Sequence of chain 1.A:
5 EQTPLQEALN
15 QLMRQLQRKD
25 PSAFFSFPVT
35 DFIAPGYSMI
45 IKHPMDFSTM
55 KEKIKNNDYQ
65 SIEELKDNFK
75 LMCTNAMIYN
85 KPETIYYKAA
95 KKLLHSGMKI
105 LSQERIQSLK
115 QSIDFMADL

This protein binds this small molecule.
Small molecule (SMILES): CCN1/C(=C/C(C)=O)Sc2ccc(OC)cc21

Binding-site contacts:
Ligand atom O10 contacts residue ILE37 of chain 1.A at 3.9 Å.
Ligand atom C7 contacts residue ASN84 of chain 1.A at 3.9 Å.
Ligand atom C15 contacts residue VAL33 of chain 1.A at 3.7 Å (hydrophobic).
Ligand atom C13 contacts residue ILE37 of chain 1.A at 3.7 Å (hydrophobic).
Ligand atom C13 contacts residue TYR90 of chain 1.A at 3.5 Å (hydrophobic).
Ligand atom C7 contacts residue TYR90 of chain 1.A at 3.7 Å (hydrophobic).
Ligand atom C7 contacts residue ILE37 of chain 1.A at 4.2 Å (hydrophobic).
Ligand atom C9 contacts residue TYR90 of chain 1.A at 3.5 Å (hydrophobic).
Ligand atom C16 contacts residue VAL33 of chain 1.A at 4.1 Å (hydrophobic).
Ligand atom C12 contacts residue ILE37 of chain 1.A at 3.3 Å (hydrophobic).
Ligand atom N3 contacts residue TYR90 of chain 1.A at 3.5 Å.
Ligand atom O17 contacts residue VAL33 of chain 1.A at 4.0 Å.
Ligand atom C14 contacts residue VAL33 of chain 1.A at 3.9 Å (hydrophobic).
Ligand atom O10 contacts residue TYR90 of chain 1.A at 3.6 Å (h-bond).
Ligand atom C7 contacts residue ALA38 of chain 1.A at 4.1 Å (hydrophobic).
Ligand atom C16 contacts residue PHE28 of chain 1.A at 3.8 Å (hydrophobic).
Ligand atom C6 contacts residue TYR90 of chain 1.A at 3.6 Å (hydrophobic).
Ligand atom C2 contacts residue PHE28 of chain 1.A at 4.1 Å (hydrophobic).
Ligand atom C6 contacts residue ILE37 of chain 1.A at 4.1 Å (hydrophobic).
Ligand atom O17 contacts residue ASN84 of chain 1.A at 3.1 Å (h-bond).
Ligand atom C8 contacts residue ILE37 of chain 1.A at 3.5 Å (hydrophobic).
Ligand atom S5 contacts residue ASN84 of chain 1.A at 3.4 Å (h-bond).
Ligand atom C2 contacts residue TYR90 of chain 1.A at 3.7 Å (hydrophobic).
Ligand atom C1 contacts residue PHE28 of chain 1.A at 3.7 Å (hydrophobic).
Ligand atom C12 contacts residue TYR90 of chain 1.A at 3.3 Å (hydrophobic).
Ligand atom C16 contacts residue PHE29 of chain 1.A at 3.4 Å (hydrophobic).
Ligand atom C11 contacts residue ILE37 of chain 1.A at 3.5 Å (hydrophobic).
Ligand atom C9 contacts residue ILE37 of chain 1.A at 3.4 Å (hydrophobic).
Ligand atom C14 contacts residue PHE28 of chain 1.A at 3.6 Å (hydrophobic).
Ligand atom C16 contacts residue ALA80 of chain 1.A at 3.9 Å (hydrophobic).
Ligand atom C6 contacts residue ASN84 of chain 1.A at 4.0 Å.
Ligand atom C15 contacts residue ALA80 of chain 1.A at 4.2 Å (hydrophobic).
Ligand atom C4 contacts residue VAL33 of chain 1.A at 4.3 Å (hydrophobic).
Ligand atom C14 contacts residue TYR90 of chain 1.A at 4.3 Å (hydrophobic).
Ligand atom S5 contacts residue TYR90 of chain 1.A at 3.9 Å.
Ligand atom C8 contacts residue TYR90 of chain 1.A at 3.8 Å (hydrophobic).
Ligand atom O17 contacts residue ALA80 of chain 1.A at 3.7 Å.
Ligand atom C15 contacts residue PHE28 of chain 1.A at 4.2 Å (hydrophobic).
Ligand atom C15 contacts residue ASN84 of chain 1.A at 4.2 Å.
Ligand atom C4 contacts residue TYR90 of chain 1.A at 3.9 Å (hydrophobic).